Sequence of chain 1.A:
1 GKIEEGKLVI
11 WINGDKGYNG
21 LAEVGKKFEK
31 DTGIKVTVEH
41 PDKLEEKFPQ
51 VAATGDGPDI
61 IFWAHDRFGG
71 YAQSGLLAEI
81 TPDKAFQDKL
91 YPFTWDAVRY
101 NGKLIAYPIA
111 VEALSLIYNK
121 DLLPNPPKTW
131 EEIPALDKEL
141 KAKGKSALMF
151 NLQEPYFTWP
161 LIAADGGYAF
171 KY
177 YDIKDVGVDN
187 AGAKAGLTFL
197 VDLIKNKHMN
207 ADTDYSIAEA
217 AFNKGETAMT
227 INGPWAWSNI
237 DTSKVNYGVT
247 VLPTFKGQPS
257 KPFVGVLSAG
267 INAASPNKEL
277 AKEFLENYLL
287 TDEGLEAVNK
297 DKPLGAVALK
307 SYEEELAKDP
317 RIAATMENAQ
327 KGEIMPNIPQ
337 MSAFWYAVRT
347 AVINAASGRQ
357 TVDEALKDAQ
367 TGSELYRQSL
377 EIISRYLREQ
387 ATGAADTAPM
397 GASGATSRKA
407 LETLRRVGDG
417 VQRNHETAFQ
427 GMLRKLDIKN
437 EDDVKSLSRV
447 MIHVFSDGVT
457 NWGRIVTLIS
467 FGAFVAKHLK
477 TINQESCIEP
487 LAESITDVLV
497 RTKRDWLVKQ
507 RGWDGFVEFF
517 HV

The protein below binds the small molecule below.
Small molecule (SMILES): OC[C@H]1O[C@H](O[C@H]2[C@H](O)[C@@H](O)[C@@H](O)O[C@@H]2CO)[C@H](O)[C@@H](O)[C@@H]1O

Binding-site contacts:
Ligand atom O2 contacts residue MET331 of chain 1.A at 3.5 Å.
Ligand atom O6 contacts residue PHE157 of chain 1.A at 3.7 Å.
Ligand atom O1 contacts residue LYS16 of chain 1.A at 3.0 Å (salt-bridge).
Ligand atom O2 contacts residue ALA64 of chain 1.A at 3.4 Å.
Ligand atom O3 contacts residue TRP63 of chain 1.A at 3.3 Å (h-bond).
Ligand atom O3 contacts residue TRP341 of chain 1.A at 3.8 Å.
Ligand atom O2 contacts residue ASP66 of chain 1.A at 2.6 Å (salt-bridge).
Ligand atom C3 contacts residue ASP66 of chain 1.A at 3.5 Å.
Ligand atom O3 contacts residue ARG67 of chain 1.A at 2.7 Å (salt-bridge).
Ligand atom O6 contacts residue TYR156 of chain 1.A at 3.2 Å (h-bond).
Ligand atom C3 contacts residue TRP63 of chain 1.A at 3.6 Å (hydrophobic).
Ligand atom O4 contacts residue ARG67 of chain 1.A at 2.7 Å (salt-bridge).
Ligand atom C4 contacts residue ARG67 of chain 1.A at 3.8 Å.
Ligand atom O4 contacts residue ARG345 of chain 1.A at 3.3 Å (salt-bridge).
Ligand atom O6 contacts residue GLU154 of chain 1.A at 2.7 Å (salt-bridge).
Ligand atom C2 contacts residue LYS16 of chain 1.A at 3.8 Å.
Ligand atom O3 contacts residue ASP66 of chain 1.A at 2.5 Å (salt-bridge).
Ligand atom O1 contacts residue ASP15 of chain 1.A at 2.6 Å (salt-bridge).
Ligand atom O5 contacts residue TYR156 of chain 1.A at 3.2 Å.
Ligand atom C6 contacts residue GLU154 of chain 1.A at 3.3 Å.
Ligand atom C2 contacts residue GLU112 of chain 1.A at 3.5 Å.
Ligand atom O2 contacts residue TRP63 of chain 1.A at 3.5 Å (h-bond).
Ligand atom O4 contacts residue TRP341 of chain 1.A at 3.9 Å.
Ligand atom C1 contacts residue ASP15 of chain 1.A at 3.5 Å.
Ligand atom O6 contacts residue PRO155 of chain 1.A at 3.3 Å.
Ligand atom C6 contacts residue PRO155 of chain 1.A at 3.8 Å (hydrophobic).
Ligand atom O2 contacts residue LYS16 of chain 1.A at 2.8 Å (salt-bridge).
Ligand atom C3 contacts residue ARG67 of chain 1.A at 3.7 Å.
Ligand atom C6 contacts residue ARG345 of chain 1.A at 3.6 Å.
Ligand atom C1 contacts residue LYS16 of chain 1.A at 3.6 Å.
Ligand atom O1 contacts residue ASN13 of chain 1.A at 3.8 Å.
Ligand atom C6 contacts residue TRP341 of chain 1.A at 3.6 Å (hydrophobic).
Ligand atom C4 contacts residue TRP341 of chain 1.A at 3.6 Å (hydrophobic).
Ligand atom C2 contacts residue TRP231 of chain 1.A at 3.8 Å (hydrophobic).
Ligand atom C2 contacts residue ASP66 of chain 1.A at 3.4 Å.
Ligand atom C1 contacts residue TYR156 of chain 1.A at 3.5 Å (hydrophobic).
Ligand atom O3 contacts residue ALA64 of chain 1.A at 3.3 Å.
Ligand atom O2 contacts residue GLU112 of chain 1.A at 2.5 Å (salt-bridge).
Ligand atom C1 contacts residue TRP231 of chain 1.A at 3.6 Å (hydrophobic).
Ligand atom C6 contacts residue TYR156 of chain 1.A at 3.7 Å (hydrophobic).